A protein and the small-molecule ligand that binds it are described below.
Small molecule (SMILES): C#Cc1cn([C@H]2C[C@H](O)[C@@H](CO)O2)c(=O)[nH]c1=O

Binding-site contacts:
Ligand atom C13 contacts residue TYR57 of chain 1.B at 3.8 Å (hydrophobic).
Ligand atom C29 contacts residue ALA123 of chain 1.B at 3.9 Å (hydrophobic).
Ligand atom O20 contacts residue ILE56 of chain 1.B at 3.6 Å.
Ligand atom N21 contacts residue TYR128 of chain 1.B at 3.3 Å.
Ligand atom C03 contacts residue GLU39 of chain 1.B at 3.7 Å.
Ligand atom O24 contacts residue ALA124 of chain 1.B at 3.3 Å.
Ligand atom N18 contacts residue MET84 of chain 1.B at 3.6 Å.
Ligand atom O20 contacts residue TYR128 of chain 1.B at 3.7 Å.
Ligand atom C09 contacts residue HIS14 of chain 1.B at 3.7 Å.
Ligand atom C25 contacts residue TYR128 of chain 1.B at 3.7 Å (hydrophobic).
Ligand atom C28 contacts residue ARG119 of chain 1.B at 3.9 Å.
Ligand atom O24 contacts residue GLN81 of chain 1.B at 2.8 Å (h-bond).
Ligand atom C29 contacts residue TRP44 of chain 1.B at 3.8 Å (hydrophobic).
Ligand atom C09 contacts residue TYR57 of chain 1.B at 3.6 Å (hydrophobic).
Ligand atom N21 contacts residue GLN81 of chain 1.B at 3.0 Å (h-bond).
Ligand atom C03 contacts residue TRP44 of chain 1.B at 3.8 Å (hydrophobic).
Ligand atom O01 contacts residue GLU39 of chain 1.B at 2.8 Å (salt-bridge).
Ligand atom C26 contacts residue MET84 of chain 1.B at 3.5 Å (hydrophobic).
Ligand atom C09 contacts residue GLU181 of chain 1.B at 3.2 Å.
Ligand atom C19 contacts residue TYR128 of chain 1.B at 3.5 Å (hydrophobic).
Ligand atom O08 contacts residue MET84 of chain 1.B at 3.8 Å.
Ligand atom C25 contacts residue MET84 of chain 1.B at 3.7 Å (hydrophobic).
Ligand atom C03 contacts residue ILE53 of chain 1.B at 3.9 Å (hydrophobic).
Ligand atom C19 contacts residue GLN81 of chain 1.B at 3.9 Å.
Ligand atom C23 contacts residue TYR128 of chain 1.B at 3.5 Å (hydrophobic).
Ligand atom C23 contacts residue GLN81 of chain 1.B at 3.7 Å.
Ligand atom C19 contacts residue MET84 of chain 1.B at 3.8 Å (hydrophobic).
Ligand atom C29 contacts residue ARG119 of chain 1.B at 3.3 Å.
Ligand atom O24 contacts residue TYR128 of chain 1.B at 3.6 Å.
Ligand atom O10 contacts residue GLU181 of chain 1.B at 2.8 Å (salt-bridge).
Ligand atom O10 contacts residue TYR57 of chain 1.B at 2.5 Å (h-bond).
Ligand atom C06 contacts residue GLU181 of chain 1.B at 3.4 Å.
Ligand atom O01 contacts residue ARG119 of chain 1.B at 3.6 Å.
Ligand atom O24 contacts residue MET84 of chain 1.B at 3.7 Å.
Ligand atom C06 contacts residue ILE53 of chain 1.B at 3.6 Å (hydrophobic).
Ligand atom N18 contacts residue TYR128 of chain 1.B at 3.9 Å.
Ligand atom O08 contacts residue ILE53 of chain 1.B at 3.6 Å.
Ligand atom C13 contacts residue HIS14 of chain 1.B at 3.6 Å.
Ligand atom C13 contacts residue TYR128 of chain 1.B at 3.5 Å (hydrophobic).
Ligand atom C23 contacts residue MET84 of chain 1.B at 3.9 Å (hydrophobic).

Sequence of chain 1.B:
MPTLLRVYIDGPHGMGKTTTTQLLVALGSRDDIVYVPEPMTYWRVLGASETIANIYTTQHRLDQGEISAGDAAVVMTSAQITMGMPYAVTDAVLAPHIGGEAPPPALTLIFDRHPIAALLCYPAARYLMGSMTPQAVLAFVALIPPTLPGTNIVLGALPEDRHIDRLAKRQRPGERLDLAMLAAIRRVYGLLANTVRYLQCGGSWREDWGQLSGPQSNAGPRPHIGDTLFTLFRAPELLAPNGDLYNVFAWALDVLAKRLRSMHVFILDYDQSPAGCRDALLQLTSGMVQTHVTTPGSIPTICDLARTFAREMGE